This protein binds this small molecule.
Small molecule (SMILES): CC(=O)N[C@H]1[C@H](O[C@H]2[C@H](O)[C@@H](NC(C)=O)CO[C@@H]2CO)O[C@H](CO)[C@@H](O[C@@H]2O[C@H](CO[C@H]3O[C@H](CO)[C@@H](O)[C@H](O)[C@@H]3O)[C@@H](O)[C@H](O[C@H]3O[C@H](CO)[C@@H](O)[C@H](O)[C@@H]3O[C@H]3O[C@H](CO)[C@@H](O)[C@H](O)[C@@H]3O)[C@@H]2O)[C@@H]1O

Binding-site contacts:
Ligand atom C1 contacts residue GLU181 of chain 1.H at 4.1 Å.
Ligand atom C6 contacts residue NAG1 of chain 1.CA at 3.4 Å.
Ligand atom C5 contacts residue VAL414 of chain 1.H at 3.2 Å (hydrophobic).
Ligand atom O6 contacts residue SER179 of chain 1.H at 2.8 Å (h-bond).
Ligand atom O5 contacts residue SER415 of chain 1.H at 3.8 Å.
Ligand atom C5 contacts residue GLU181 of chain 1.H at 3.2 Å.
Ligand atom C8 contacts residue ASN232 of chain 1.H at 3.5 Å.
Ligand atom C7 contacts residue ASN232 of chain 1.H at 3.5 Å.
Ligand atom O6 contacts residue CYS347 of chain 1.H at 4.1 Å.
Ligand atom O6 contacts residue GLU181 of chain 1.H at 2.8 Å (salt-bridge).
Ligand atom C5 contacts residue SER415 of chain 1.H at 3.6 Å.
Ligand atom N2 contacts residue ASN232 of chain 1.H at 2.9 Å (h-bond).
Ligand atom O6 contacts residue GLY348 of chain 1.H at 3.1 Å (h-bond).
Ligand atom C6 contacts residue GLU181 of chain 1.H at 3.1 Å.
Ligand atom C3 contacts residue SER415 of chain 1.H at 4.2 Å.
Ligand atom C6 contacts residue GLY348 of chain 1.H at 3.8 Å.
Ligand atom O4 contacts residue VAL414 of chain 1.H at 4.1 Å.
Ligand atom O3 contacts residue ARG274 of chain 1.H at 4.1 Å.
Ligand atom O3 contacts residue GLU181 of chain 1.H at 3.5 Å (salt-bridge).
Ligand atom C5 contacts residue ASN232 of chain 1.H at 3.7 Å.
Ligand atom C3 contacts residue ASN232 of chain 1.H at 3.8 Å.
Ligand atom O5 contacts residue ASN232 of chain 1.H at 2.4 Å (h-bond).
Ligand atom O6 contacts residue VAL414 of chain 1.H at 4.1 Å.
Ligand atom O7 contacts residue ASN346 of chain 1.H at 3.4 Å (h-bond).
Ligand atom C6 contacts residue ILE407 of chain 1.H at 3.8 Å (hydrophobic).
Ligand atom O5 contacts residue GLU181 of chain 1.H at 3.6 Å.
Ligand atom C1 contacts residue SER415 of chain 1.H at 3.5 Å.
Ligand atom O6 contacts residue NAG1 of chain 1.CA at 3.0 Å.
Ligand atom C7 contacts residue ASN346 of chain 1.H at 3.9 Å.
Ligand atom O6 contacts residue ASN232 of chain 1.H at 3.8 Å.
Ligand atom C8 contacts residue SER415 of chain 1.H at 2.9 Å.
Ligand atom O4 contacts residue ARG274 of chain 1.H at 3.8 Å.
Ligand atom O7 contacts residue VAL224 of chain 1.H at 4.1 Å.
Ligand atom C2 contacts residue ASN232 of chain 1.H at 2.4 Å.
Ligand atom C1 contacts residue ASN232 of chain 1.H at 1.4 Å.
Ligand atom C6 contacts residue VAL414 of chain 1.H at 3.2 Å (hydrophobic).
Ligand atom O6 contacts residue ILE407 of chain 1.H at 3.6 Å.
Ligand atom C6 contacts residue SER179 of chain 1.H at 3.3 Å.
Ligand atom C8 contacts residue LEU231 of chain 1.H at 3.9 Å (hydrophobic).
Ligand atom O5 contacts residue VAL414 of chain 1.H at 4.2 Å.

Sequence of chain 1.H:
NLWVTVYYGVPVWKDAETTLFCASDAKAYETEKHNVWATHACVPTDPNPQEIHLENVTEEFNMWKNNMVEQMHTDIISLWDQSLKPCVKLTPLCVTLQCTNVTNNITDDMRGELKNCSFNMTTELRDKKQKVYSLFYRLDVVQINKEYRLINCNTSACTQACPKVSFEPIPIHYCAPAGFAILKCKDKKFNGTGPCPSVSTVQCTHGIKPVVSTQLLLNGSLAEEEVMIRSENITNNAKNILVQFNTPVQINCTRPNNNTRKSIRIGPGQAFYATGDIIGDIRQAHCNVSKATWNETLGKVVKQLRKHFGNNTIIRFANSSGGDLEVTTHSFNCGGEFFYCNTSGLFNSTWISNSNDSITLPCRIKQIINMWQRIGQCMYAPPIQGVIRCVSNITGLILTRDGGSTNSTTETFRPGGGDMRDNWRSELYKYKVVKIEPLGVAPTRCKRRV